Sequence of chain 1.F:
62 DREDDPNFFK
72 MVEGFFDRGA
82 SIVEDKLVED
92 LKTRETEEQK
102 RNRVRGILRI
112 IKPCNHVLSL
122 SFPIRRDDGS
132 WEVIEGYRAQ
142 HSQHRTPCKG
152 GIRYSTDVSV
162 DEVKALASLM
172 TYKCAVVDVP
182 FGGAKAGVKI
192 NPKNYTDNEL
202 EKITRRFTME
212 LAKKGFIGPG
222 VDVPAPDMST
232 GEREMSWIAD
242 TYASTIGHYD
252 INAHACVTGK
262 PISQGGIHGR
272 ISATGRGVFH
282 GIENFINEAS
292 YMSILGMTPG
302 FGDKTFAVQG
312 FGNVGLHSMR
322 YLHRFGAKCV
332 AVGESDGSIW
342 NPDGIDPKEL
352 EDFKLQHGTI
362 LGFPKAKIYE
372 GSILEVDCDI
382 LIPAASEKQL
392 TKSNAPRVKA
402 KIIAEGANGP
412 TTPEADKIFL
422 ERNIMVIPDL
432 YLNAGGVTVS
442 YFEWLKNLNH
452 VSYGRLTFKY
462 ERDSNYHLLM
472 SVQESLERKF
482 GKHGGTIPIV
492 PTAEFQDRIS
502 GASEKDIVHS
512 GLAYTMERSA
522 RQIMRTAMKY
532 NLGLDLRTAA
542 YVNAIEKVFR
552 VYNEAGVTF

Binding-site contacts:
Ligand atom CD1 contacts residue ALA556 of chain 1.C at 3.8 Å (hydrophobic).
Ligand atom C contacts residue VAL558 of chain 1.C at 4.4 Å (hydrophobic).
Ligand atom N contacts residue GLY557 of chain 1.C at 3.1 Å (h-bond).
Ligand atom CA contacts residue THR559 of chain 1.C at 4.5 Å.
Ligand atom CG contacts residue ALA556 of chain 1.C at 4.0 Å (hydrophobic).
Ligand atom OXT contacts residue GLY557 of chain 1.C at 4.5 Å.
Ligand atom N contacts residue ASP241 of chain 1.A at 3.0 Å (salt-bridge).
Ligand atom N contacts residue THR559 of chain 1.C at 3.3 Å (h-bond).
Ligand atom CG contacts residue ASP241 of chain 1.A at 3.6 Å.
Ligand atom CD1 contacts residue VAL552 of chain 1.C at 3.9 Å (hydrophobic).
Ligand atom C contacts residue GLY557 of chain 1.C at 4.5 Å.
Ligand atom O contacts residue TYR553 of chain 1.C at 4.1 Å.
Ligand atom O contacts residue ARG207 of chain 1.F at 3.3 Å (salt-bridge).
Ligand atom CD1 contacts residue HIS145 of chain 1.C at 4.0 Å.
Ligand atom CD2 contacts residue HIS145 of chain 1.C at 3.9 Å.
Ligand atom CD2 contacts residue ASP241 of chain 1.A at 3.8 Å.
Ligand atom CD1 contacts residue TYR553 of chain 1.C at 4.0 Å (hydrophobic).
Ligand atom OXT contacts residue THR559 of chain 1.C at 3.3 Å (h-bond).
Ligand atom N contacts residue VAL558 of chain 1.C at 3.9 Å.
Ligand atom OXT contacts residue VAL558 of chain 1.C at 3.5 Å.
Ligand atom CG contacts residue GLY557 of chain 1.C at 4.1 Å.
Ligand atom CB contacts residue GLY557 of chain 1.C at 3.5 Å.
Ligand atom OXT contacts residue ARG207 of chain 1.F at 2.9 Å (salt-bridge).
Ligand atom C contacts residue THR559 of chain 1.C at 4.3 Å.
Ligand atom CA contacts residue GLY557 of chain 1.C at 3.8 Å.
Ligand atom C contacts residue ARG207 of chain 1.F at 3.6 Å.
Ligand atom CD2 contacts residue GLN144 of chain 1.C at 3.8 Å.
Ligand atom CA contacts residue ASP241 of chain 1.A at 3.9 Å.
Ligand atom CB contacts residue ASP241 of chain 1.A at 4.2 Å.
Ligand atom CB contacts residue TYR553 of chain 1.C at 4.0 Å (hydrophobic).

Sequence of chain 1.A:
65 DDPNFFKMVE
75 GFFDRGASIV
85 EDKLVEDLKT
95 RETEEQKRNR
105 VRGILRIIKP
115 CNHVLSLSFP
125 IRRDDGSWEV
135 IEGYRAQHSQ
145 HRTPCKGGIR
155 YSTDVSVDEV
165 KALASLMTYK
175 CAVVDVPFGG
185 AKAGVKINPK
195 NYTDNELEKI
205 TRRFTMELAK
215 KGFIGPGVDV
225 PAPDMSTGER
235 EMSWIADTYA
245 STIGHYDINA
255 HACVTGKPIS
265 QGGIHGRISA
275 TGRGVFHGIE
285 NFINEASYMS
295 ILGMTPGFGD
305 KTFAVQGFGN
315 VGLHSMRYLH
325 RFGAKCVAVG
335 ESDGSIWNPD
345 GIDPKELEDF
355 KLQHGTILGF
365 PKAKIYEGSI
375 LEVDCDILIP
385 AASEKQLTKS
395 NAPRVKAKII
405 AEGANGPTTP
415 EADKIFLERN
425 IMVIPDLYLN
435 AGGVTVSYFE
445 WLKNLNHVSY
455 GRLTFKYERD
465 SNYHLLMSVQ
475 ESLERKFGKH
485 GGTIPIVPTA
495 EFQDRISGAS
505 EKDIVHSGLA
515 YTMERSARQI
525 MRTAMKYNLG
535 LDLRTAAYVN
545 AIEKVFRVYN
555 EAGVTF

The protein below binds the small molecule below.
Small molecule (SMILES): CC(C)C[C@H](N)C(=O)O

Sequence of chain 1.C:
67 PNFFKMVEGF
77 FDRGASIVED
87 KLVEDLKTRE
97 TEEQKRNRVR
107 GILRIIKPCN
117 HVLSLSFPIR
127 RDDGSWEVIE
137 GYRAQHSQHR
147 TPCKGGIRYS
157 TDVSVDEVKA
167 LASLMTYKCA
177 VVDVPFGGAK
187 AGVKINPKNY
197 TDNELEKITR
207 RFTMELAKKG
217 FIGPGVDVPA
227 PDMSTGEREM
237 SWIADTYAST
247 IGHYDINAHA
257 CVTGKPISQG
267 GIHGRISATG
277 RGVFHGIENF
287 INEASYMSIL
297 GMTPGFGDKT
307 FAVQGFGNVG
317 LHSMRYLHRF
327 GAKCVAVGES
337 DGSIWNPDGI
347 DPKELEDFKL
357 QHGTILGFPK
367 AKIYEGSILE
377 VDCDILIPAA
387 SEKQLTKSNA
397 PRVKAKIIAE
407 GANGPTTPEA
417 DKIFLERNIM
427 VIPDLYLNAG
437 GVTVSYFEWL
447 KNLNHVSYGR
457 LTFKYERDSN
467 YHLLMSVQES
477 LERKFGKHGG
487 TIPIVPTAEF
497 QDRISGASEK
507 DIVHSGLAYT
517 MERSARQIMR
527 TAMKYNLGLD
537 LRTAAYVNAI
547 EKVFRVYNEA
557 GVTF